A protein and the small-molecule ligand that binds it are described below.
Small molecule (SMILES): CC(=O)N[C@@H]1[C@@H](O)[C@H](O)[C@@H](CO)O[C@H]1O

Binding-site contacts:
Ligand atom C5 contacts residue ASN324 of chain 1.E at 3.7 Å.
Ligand atom O7 contacts residue ASN324 of chain 1.E at 3.5 Å (h-bond).
Ligand atom C7 contacts residue ASN324 of chain 1.E at 3.3 Å.
Ligand atom C1 contacts residue ASN324 of chain 1.E at 1.5 Å.
Ligand atom C6 contacts residue ASN324 of chain 1.E at 4.4 Å.
Ligand atom O5 contacts residue ASN324 of chain 1.E at 2.5 Å (h-bond).
Ligand atom C2 contacts residue ASN324 of chain 1.E at 2.4 Å.
Ligand atom N2 contacts residue ASN324 of chain 1.E at 2.8 Å (h-bond).
Ligand atom C3 contacts residue ASN324 of chain 1.E at 3.8 Å.
Ligand atom C8 contacts residue ASN324 of chain 1.E at 4.3 Å.
Ligand atom C4 contacts residue ASN324 of chain 1.E at 4.2 Å.

Sequence of chain 1.E:
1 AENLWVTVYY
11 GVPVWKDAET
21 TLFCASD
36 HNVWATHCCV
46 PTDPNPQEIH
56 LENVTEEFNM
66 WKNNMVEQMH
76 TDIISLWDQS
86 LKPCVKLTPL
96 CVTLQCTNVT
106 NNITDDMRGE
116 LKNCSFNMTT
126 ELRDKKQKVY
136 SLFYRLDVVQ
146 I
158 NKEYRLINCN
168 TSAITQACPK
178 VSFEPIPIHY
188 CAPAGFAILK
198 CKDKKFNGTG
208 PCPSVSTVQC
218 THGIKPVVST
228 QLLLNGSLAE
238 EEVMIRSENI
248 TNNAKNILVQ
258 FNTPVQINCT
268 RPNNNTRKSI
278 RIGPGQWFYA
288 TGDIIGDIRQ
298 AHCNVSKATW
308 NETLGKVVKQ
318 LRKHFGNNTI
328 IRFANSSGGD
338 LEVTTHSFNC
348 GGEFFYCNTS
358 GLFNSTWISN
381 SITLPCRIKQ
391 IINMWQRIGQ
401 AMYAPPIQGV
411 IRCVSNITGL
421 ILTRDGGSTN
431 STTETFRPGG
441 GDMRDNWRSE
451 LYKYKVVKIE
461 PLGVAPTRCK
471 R